This protein binds this small molecule.
Small molecule (SMILES): O=C(O)[C@@H](O)[C@@H](O)[C@H](O)[C@H](O)CO

Binding-site contacts:
Ligand atom O2 contacts residue ASN297 of chain 1.A at 3.1 Å (h-bond).
Ligand atom C2 contacts residue ASN297 of chain 1.A at 4.1 Å.
Ligand atom C2 contacts residue HIS107 of chain 1.A at 4.2 Å.
Ligand atom C6 contacts residue TRP19 of chain 1.A at 3.7 Å (hydrophobic).
Ligand atom C1 contacts residue TYR47 of chain 1.A at 3.2 Å (hydrophobic).
Ligand atom O1A contacts residue TYR47 of chain 1.A at 3.1 Å (h-bond).
Ligand atom O1B contacts residue TYR47 of chain 1.A at 2.6 Å (h-bond).
Ligand atom O2 contacts residue NAP1 of chain 1.E at 3.7 Å.
Ligand atom O2 contacts residue TRP19 of chain 1.A at 3.2 Å.
Ligand atom C5 contacts residue TRP78 of chain 1.A at 4.2 Å (hydrophobic).
Ligand atom O3 contacts residue TRP78 of chain 1.A at 4.3 Å.
Ligand atom O1B contacts residue HIS107 of chain 1.A at 2.6 Å (h-bond).
Ligand atom C6 contacts residue ASP46 of chain 1.A at 3.6 Å.
Ligand atom O6 contacts residue ASP46 of chain 1.A at 2.8 Å (salt-bridge).
Ligand atom C3 contacts residue PHE108 of chain 1.A at 4.2 Å (hydrophobic).
Ligand atom O5 contacts residue ASP46 of chain 1.A at 2.8 Å (salt-bridge).
Ligand atom O1A contacts residue NAP1 of chain 1.E at 3.3 Å.
Ligand atom O1A contacts residue TRP19 of chain 1.A at 3.1 Å.
Ligand atom O5 contacts residue TYR47 of chain 1.A at 4.1 Å.
Ligand atom O3 contacts residue PHE108 of chain 1.A at 3.6 Å.
Ligand atom O5 contacts residue TRP78 of chain 1.A at 3.5 Å.
Ligand atom C2 contacts residue TRP19 of chain 1.A at 4.5 Å (hydrophobic).
Ligand atom O1B contacts residue NAP1 of chain 1.E at 3.0 Å.
Ligand atom C1 contacts residue HIS107 of chain 1.A at 3.7 Å.
Ligand atom O4 contacts residue TRP19 of chain 1.A at 3.0 Å.
Ligand atom C1 contacts residue TRP19 of chain 1.A at 4.1 Å (hydrophobic).
Ligand atom C3 contacts residue HIS107 of chain 1.A at 4.0 Å.
Ligand atom C1 contacts residue NAP1 of chain 1.E at 3.2 Å.
Ligand atom C4 contacts residue TYR47 of chain 1.A at 4.2 Å (hydrophobic).
Ligand atom C5 contacts residue ASP46 of chain 1.A at 3.5 Å.
Ligand atom C4 contacts residue TRP19 of chain 1.A at 3.7 Å (hydrophobic).
Ligand atom C5 contacts residue TRP19 of chain 1.A at 4.3 Å (hydrophobic).
Ligand atom O5 contacts residue HIS107 of chain 1.A at 3.9 Å.
Ligand atom C2 contacts residue NAP1 of chain 1.E at 3.5 Å.

Sequence of chain 1.A:
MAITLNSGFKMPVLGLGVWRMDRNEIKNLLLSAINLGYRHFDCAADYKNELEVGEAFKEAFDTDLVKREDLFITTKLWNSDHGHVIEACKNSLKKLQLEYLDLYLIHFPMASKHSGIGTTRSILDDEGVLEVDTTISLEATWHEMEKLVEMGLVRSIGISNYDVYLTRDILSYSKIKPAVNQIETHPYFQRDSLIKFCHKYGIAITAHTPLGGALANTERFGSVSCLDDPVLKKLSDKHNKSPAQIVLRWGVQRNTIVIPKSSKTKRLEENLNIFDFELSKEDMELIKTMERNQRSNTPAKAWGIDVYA